Binding-site contacts:
Ligand atom N02 contacts residue TYR292 of chain 1.A at 3.7 Å.
Ligand atom N22 contacts residue MET274 of chain 1.A at 3.6 Å.
Ligand atom N21 contacts residue HEM1 of chain 1.C at 2.8 Å (h-bond).
Ligand atom C02 contacts residue GLU296 of chain 1.A at 3.4 Å.
Ligand atom C22 contacts residue HEM1 of chain 1.C at 3.7 Å.
Ligand atom C06 contacts residue GLU296 of chain 1.A at 3.3 Å.
Ligand atom C27 contacts residue GLN182 of chain 1.A at 3.5 Å.
Ligand atom C26 contacts residue HEM1 of chain 1.C at 3.6 Å.
Ligand atom C23 contacts residue SER181 of chain 1.A at 3.9 Å.
Ligand atom N02 contacts residue HEM1 of chain 1.C at 3.4 Å.
Ligand atom C22 contacts residue ASN273 of chain 1.A at 3.6 Å.
Ligand atom C11 contacts residue HEM1 of chain 1.C at 3.5 Å.
Ligand atom C09 contacts residue HEM1 of chain 1.C at 3.7 Å.
Ligand atom C07 contacts residue SER289 of chain 1.A at 3.9 Å.
Ligand atom C05 contacts residue VAL271 of chain 1.A at 3.7 Å (hydrophobic).
Ligand atom C11 contacts residue TRP382 of chain 1.A at 3.8 Å (hydrophobic).
Ligand atom C07 contacts residue HEM1 of chain 1.C at 3.5 Å.
Ligand atom C02 contacts residue HEM1 of chain 1.C at 3.6 Å.
Ligand atom C09 contacts residue VAL271 of chain 1.A at 3.8 Å (hydrophobic).
Ligand atom C02 contacts residue TRP291 of chain 1.A at 3.8 Å (hydrophobic).
Ligand atom N22 contacts residue ASN273 of chain 1.A at 2.9 Å (h-bond).
Ligand atom N02 contacts residue TRP291 of chain 1.A at 2.9 Å (h-bond).
Ligand atom N02 contacts residue PRO269 of chain 1.A at 3.9 Å.
Ligand atom C27 contacts residue SER181 of chain 1.A at 3.3 Å.
Ligand atom N22 contacts residue HEM1 of chain 1.C at 3.6 Å.
Ligand atom C03 contacts residue HEM1 of chain 1.C at 3.4 Å.
Ligand atom C07 contacts residue PHE288 of chain 1.A at 3.7 Å (hydrophobic).
Ligand atom N22 contacts residue VAL271 of chain 1.A at 3.6 Å.
Ligand atom C08 contacts residue GLU296 of chain 1.A at 3.2 Å.
Ligand atom C12 contacts residue HEM1 of chain 1.C at 3.5 Å.
Ligand atom N01 contacts residue HEM1 of chain 1.C at 4.0 Å.
Ligand atom C27 contacts residue ARG185 of chain 1.A at 3.5 Å.
Ligand atom N01 contacts residue GLU296 of chain 1.A at 2.5 Å (salt-bridge).
Ligand atom C03 contacts residue PRO269 of chain 1.A at 3.8 Å (hydrophobic).
Ligand atom C10 contacts residue HEM1 of chain 1.C at 3.8 Å.
Ligand atom N02 contacts residue GLU296 of chain 1.A at 2.6 Å (salt-bridge).
Ligand atom C23 contacts residue ASN273 of chain 1.A at 3.5 Å.
Ligand atom C07 contacts residue GLY290 of chain 1.A at 3.6 Å.
Ligand atom C02 contacts residue PRO269 of chain 1.A at 3.8 Å (hydrophobic).
Ligand atom C07 contacts residue PRO269 of chain 1.A at 3.9 Å (hydrophobic).

A protein and the small-molecule ligand that binds it are described below.
Small molecule (SMILES): Cc1cc(N)nc(CCCCCc2cc(C)cc(N)n2)c1

Sequence of chain 1.A:
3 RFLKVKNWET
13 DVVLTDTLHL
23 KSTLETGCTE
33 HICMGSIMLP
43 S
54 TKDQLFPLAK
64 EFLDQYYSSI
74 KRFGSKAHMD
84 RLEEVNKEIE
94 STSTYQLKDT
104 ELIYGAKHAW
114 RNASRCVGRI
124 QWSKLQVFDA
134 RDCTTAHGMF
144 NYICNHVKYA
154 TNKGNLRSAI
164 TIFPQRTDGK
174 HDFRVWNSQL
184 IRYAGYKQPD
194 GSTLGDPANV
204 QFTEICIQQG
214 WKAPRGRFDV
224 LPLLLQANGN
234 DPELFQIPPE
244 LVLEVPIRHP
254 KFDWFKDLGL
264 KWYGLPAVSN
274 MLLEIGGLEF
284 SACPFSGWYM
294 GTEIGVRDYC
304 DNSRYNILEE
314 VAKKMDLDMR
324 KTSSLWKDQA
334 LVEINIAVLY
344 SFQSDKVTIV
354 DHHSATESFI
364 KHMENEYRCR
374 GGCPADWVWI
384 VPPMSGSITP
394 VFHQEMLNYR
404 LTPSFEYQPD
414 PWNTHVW